Sequence of chain 3.E:
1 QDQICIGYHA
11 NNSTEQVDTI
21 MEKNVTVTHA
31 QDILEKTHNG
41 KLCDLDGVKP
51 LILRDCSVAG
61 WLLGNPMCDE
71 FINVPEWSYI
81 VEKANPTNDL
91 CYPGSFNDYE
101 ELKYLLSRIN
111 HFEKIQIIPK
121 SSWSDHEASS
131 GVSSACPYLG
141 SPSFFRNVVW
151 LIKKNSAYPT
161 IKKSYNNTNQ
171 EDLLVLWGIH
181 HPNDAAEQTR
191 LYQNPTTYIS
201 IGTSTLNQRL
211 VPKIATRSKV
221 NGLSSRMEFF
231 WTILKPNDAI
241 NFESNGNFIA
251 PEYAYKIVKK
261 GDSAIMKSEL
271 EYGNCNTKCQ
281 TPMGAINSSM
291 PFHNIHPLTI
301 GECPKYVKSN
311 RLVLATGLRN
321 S

The protein below binds the small molecule below.
Small molecule (SMILES): CC(=O)N[C@@H]1[C@@H](O)[C@H](O)[C@@H](CO)O[C@H]1O

Binding-site contacts:
Ligand atom C7 contacts residue ASN166 of chain 2.E at 3.3 Å.
Ligand atom C5 contacts residue ASN166 of chain 2.E at 3.6 Å.
Ligand atom C4 contacts residue ASN166 of chain 2.E at 4.0 Å.
Ligand atom O7 contacts residue ALA239 of chain 2.E at 4.0 Å.
Ligand atom C2 contacts residue ASN166 of chain 2.E at 2.2 Å.
Ligand atom N2 contacts residue ASN237 of chain 2.E at 2.8 Å (h-bond).
Ligand atom C3 contacts residue ASN237 of chain 2.E at 4.1 Å.
Ligand atom C1 contacts residue ASN237 of chain 2.E at 3.5 Å.
Ligand atom O7 contacts residue ASN166 of chain 2.E at 3.5 Å (h-bond).
Ligand atom O5 contacts residue ASN237 of chain 2.E at 3.9 Å.
Ligand atom C8 contacts residue SER218 of chain 3.E at 3.4 Å.
Ligand atom C3 contacts residue ASN166 of chain 2.E at 3.6 Å.
Ligand atom C4 contacts residue ASN237 of chain 2.E at 4.4 Å.
Ligand atom C8 contacts residue ASN237 of chain 2.E at 3.7 Å.
Ligand atom N2 contacts residue ASN166 of chain 2.E at 2.8 Å (h-bond).
Ligand atom C7 contacts residue ALA239 of chain 2.E at 3.9 Å (hydrophobic).
Ligand atom C8 contacts residue ALA239 of chain 2.E at 3.6 Å (hydrophobic).
Ligand atom C7 contacts residue ASN237 of chain 2.E at 3.7 Å.
Ligand atom C5 contacts residue ASN237 of chain 2.E at 3.2 Å.
Ligand atom C1 contacts residue ASN166 of chain 2.E at 1.4 Å.
Ligand atom C2 contacts residue ASN237 of chain 2.E at 3.6 Å.
Ligand atom C8 contacts residue ASP238 of chain 2.E at 4.2 Å.
Ligand atom O5 contacts residue ASN166 of chain 2.E at 2.4 Å (h-bond).
Ligand atom C6 contacts residue ASN237 of chain 2.E at 3.4 Å.

Sequence of chain 2.E:
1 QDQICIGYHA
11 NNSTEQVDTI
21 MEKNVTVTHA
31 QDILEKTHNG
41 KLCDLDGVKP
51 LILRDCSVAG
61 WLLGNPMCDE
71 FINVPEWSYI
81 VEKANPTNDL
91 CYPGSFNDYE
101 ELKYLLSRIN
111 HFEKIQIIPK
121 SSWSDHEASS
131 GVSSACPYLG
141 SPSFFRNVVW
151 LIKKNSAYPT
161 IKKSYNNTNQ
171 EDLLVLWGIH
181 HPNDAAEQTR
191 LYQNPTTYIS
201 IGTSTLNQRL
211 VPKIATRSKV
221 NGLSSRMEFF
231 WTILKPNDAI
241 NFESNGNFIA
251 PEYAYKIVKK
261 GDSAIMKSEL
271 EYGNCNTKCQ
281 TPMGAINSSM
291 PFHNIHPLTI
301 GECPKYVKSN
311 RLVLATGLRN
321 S